Binding-site contacts:
Ligand atom O5 contacts residue ASN154 of chain 49.C at 4.1 Å.
Ligand atom C5 contacts residue THR156 of chain 49.C at 4.1 Å.
Ligand atom O7 contacts residue GLY150 of chain 49.C at 4.2 Å.
Ligand atom O7 contacts residue ASN154 of chain 49.C at 2.1 Å (h-bond).
Ligand atom C2 contacts residue ASN154 of chain 49.C at 3.6 Å.
Ligand atom O6 contacts residue THR156 of chain 49.C at 2.7 Å (h-bond).
Ligand atom C1 contacts residue THR156 of chain 49.C at 4.2 Å.
Ligand atom C6 contacts residue THR156 of chain 49.C at 3.7 Å.
Ligand atom C1 contacts residue ASN154 of chain 49.C at 3.0 Å.
Ligand atom N2 contacts residue ASN154 of chain 49.C at 3.2 Å (h-bond).
Ligand atom O7 contacts residue VAL153 of chain 49.C at 4.1 Å.
Ligand atom O5 contacts residue THR156 of chain 49.C at 4.0 Å.
Ligand atom C8 contacts residue ASN154 of chain 49.C at 2.3 Å.
Ligand atom C7 contacts residue ASN154 of chain 49.C at 2.2 Å.

Sequence of chain 49.C:
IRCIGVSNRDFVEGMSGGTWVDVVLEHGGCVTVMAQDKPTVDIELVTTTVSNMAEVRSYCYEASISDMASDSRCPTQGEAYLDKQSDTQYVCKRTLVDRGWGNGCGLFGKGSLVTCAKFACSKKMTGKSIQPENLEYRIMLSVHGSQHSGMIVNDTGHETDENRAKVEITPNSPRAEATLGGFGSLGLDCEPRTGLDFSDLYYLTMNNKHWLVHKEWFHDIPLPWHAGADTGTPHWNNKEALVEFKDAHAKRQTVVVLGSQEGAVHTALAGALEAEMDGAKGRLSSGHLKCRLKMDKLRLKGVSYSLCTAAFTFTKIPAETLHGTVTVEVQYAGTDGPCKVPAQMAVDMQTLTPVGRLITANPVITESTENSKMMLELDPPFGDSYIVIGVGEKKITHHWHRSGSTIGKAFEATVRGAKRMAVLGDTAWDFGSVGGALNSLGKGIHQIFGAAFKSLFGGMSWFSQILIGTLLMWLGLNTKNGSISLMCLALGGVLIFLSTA

This protein binds this small molecule.
Small molecule (SMILES): CC(=O)N[C@H]1[C@H](O[C@H]2[C@H](O)[C@@H](NC(C)=O)CO[C@@H]2CO)O[C@H](CO)[C@@H](O)[C@@H]1O